Sequence of chain 1.A:
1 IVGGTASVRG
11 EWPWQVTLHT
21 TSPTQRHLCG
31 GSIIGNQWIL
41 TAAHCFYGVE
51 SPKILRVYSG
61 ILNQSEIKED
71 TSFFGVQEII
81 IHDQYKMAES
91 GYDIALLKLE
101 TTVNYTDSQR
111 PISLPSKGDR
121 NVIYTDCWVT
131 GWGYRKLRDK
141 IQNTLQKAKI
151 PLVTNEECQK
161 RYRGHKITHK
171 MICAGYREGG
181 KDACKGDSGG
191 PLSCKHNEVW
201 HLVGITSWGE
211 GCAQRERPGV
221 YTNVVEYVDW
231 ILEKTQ

This protein binds this small molecule.
Small molecule (SMILES): Nc1ccc(-c2cnn([C@H](CC3CC3)c3ccc(-c4c(-n5cnnn5)ccc(Cl)c4F)c[n+]3[O-])c2)c(F)n1

Binding-site contacts:
Ligand atom C29 contacts residue GLY209 of chain 1.A at 3.6 Å.
Ligand atom O22 contacts residue GLY186 of chain 1.A at 2.7 Å (h-bond).
Ligand atom C10 contacts residue GLY186 of chain 1.A at 3.2 Å.
Ligand atom C29 contacts residue ALA183 of chain 1.A at 3.6 Å (hydrophobic).
Ligand atom N31 contacts residue GLY211 of chain 1.A at 3.4 Å (h-bond).
Ligand atom C7 contacts residue LYS185 of chain 1.A at 3.5 Å.
Ligand atom F37 contacts residue GLY186 of chain 1.A at 3.5 Å.
Ligand atom C16 contacts residue SER188 of chain 1.A at 3.5 Å.
Ligand atom C11 contacts residue SER188 of chain 1.A at 3.3 Å.
Ligand atom O22 contacts residue SER188 of chain 1.A at 3.0 Å (h-bond).
Ligand atom O22 contacts residue LYS185 of chain 1.A at 3.5 Å.
Ligand atom O22 contacts residue CYS184 of chain 1.A at 3.3 Å (h-bond).
Ligand atom F25 contacts residue SER207 of chain 1.A at 3.2 Å.
Ligand atom N21 contacts residue CYS184 of chain 1.A at 3.6 Å.
Ligand atom N31 contacts residue CYS212 of chain 1.A at 3.5 Å (h-bond).
Ligand atom C32 contacts residue GLY211 of chain 1.A at 2.8 Å.
Ligand atom F25 contacts residue TRP208 of chain 1.A at 3.3 Å.
Ligand atom C29 contacts residue GLY211 of chain 1.A at 3.3 Å.
Ligand atom N21 contacts residue GLY186 of chain 1.A at 3.7 Å.
Ligand atom C24 contacts residue TRP208 of chain 1.A at 3.6 Å (hydrophobic).
Ligand atom N35 contacts residue LYS185 of chain 1.A at 3.5 Å (salt-bridge).
Ligand atom N21 contacts residue SER188 of chain 1.A at 3.4 Å (h-bond).
Ligand atom N34 contacts residue LYS185 of chain 1.A at 3.4 Å.
Ligand atom C28 contacts residue GLY209 of chain 1.A at 3.7 Å.
Ligand atom C20 contacts residue CYS184 of chain 1.A at 3.2 Å (hydrophobic).
Ligand atom C28 contacts residue ALA183 of chain 1.A at 3.7 Å (hydrophobic).
Ligand atom C15 contacts residue HIS44 of chain 1.A at 3.5 Å.
Ligand atom C3 contacts residue TYR134 of chain 1.A at 3.1 Å (hydrophobic).
Ligand atom CL27 contacts residue VAL220 of chain 1.A at 3.6 Å.
Ligand atom C28 contacts residue TRP208 of chain 1.A at 3.6 Å (hydrophobic).
Ligand atom C28 contacts residue ASP182 of chain 1.A at 3.6 Å.
Ligand atom O22 contacts residue ASP187 of chain 1.A at 3.2 Å (salt-bridge).
Ligand atom CL27 contacts residue ALA183 of chain 1.A at 3.7 Å.
Ligand atom N34 contacts residue CYS212 of chain 1.A at 3.4 Å (h-bond).
Ligand atom N35 contacts residue CYS212 of chain 1.A at 3.3 Å (h-bond).
Ligand atom F25 contacts residue THR206 of chain 1.A at 3.1 Å.
Ligand atom C32 contacts residue GLY209 of chain 1.A at 3.2 Å.
Ligand atom N33 contacts residue GLY211 of chain 1.A at 3.5 Å (h-bond).
Ligand atom C26 contacts residue TRP208 of chain 1.A at 3.3 Å (hydrophobic).
Ligand atom CL27 contacts residue TRP208 of chain 1.A at 3.3 Å.